This protein binds this small molecule.
Small molecule (SMILES): CCc1c(O)cc(O)c(C(=O)c2ccc(OCCN3CCOCC3)c(OC)c2)c1CC(=O)N(CCOC)CCOC

Binding-site contacts:
Ligand atom O36 contacts residue ASN67 of chain 1.A at 3.0 Å (h-bond).
Ligand atom C19 contacts residue ASP109 of chain 1.A at 3.5 Å.
Ligand atom O37 contacts residue LEU64 of chain 1.A at 3.7 Å.
Ligand atom C09 contacts residue ILE112 of chain 1.A at 3.6 Å (hydrophobic).
Ligand atom O38 contacts residue THR200 of chain 1.A at 3.5 Å.
Ligand atom C19 contacts residue SER68 of chain 1.A at 3.8 Å.
Ligand atom C16 contacts residue THR200 of chain 1.A at 3.8 Å.
Ligand atom O39 contacts residue THR200 of chain 1.A at 2.8 Å (h-bond).
Ligand atom C31 contacts residue GLY151 of chain 1.A at 3.8 Å.
Ligand atom C31 contacts residue ASN122 of chain 1.A at 3.7 Å.
Ligand atom C11 contacts residue ALA71 of chain 1.A at 3.6 Å (hydrophobic).
Ligand atom C18 contacts residue ASP109 of chain 1.A at 3.5 Å.
Ligand atom C23 contacts residue PHE154 of chain 1.A at 3.4 Å (hydrophobic).
Ligand atom C15 contacts residue ASN67 of chain 1.A at 3.7 Å.
Ligand atom O34 contacts residue ASN122 of chain 1.A at 3.3 Å.
Ligand atom C25 contacts residue MET114 of chain 1.A at 3.5 Å (hydrophobic).
Ligand atom C32 contacts residue MET114 of chain 1.A at 3.7 Å (hydrophobic).
Ligand atom C12 contacts residue ALA71 of chain 1.A at 3.8 Å (hydrophobic).
Ligand atom C21 contacts residue ASN67 of chain 1.A at 3.8 Å.
Ligand atom O38 contacts residue ASP109 of chain 1.A at 2.7 Å (salt-bridge).
Ligand atom C10 contacts residue ILE112 of chain 1.A at 3.5 Å (hydrophobic).
Ligand atom O39 contacts residue MET114 of chain 1.A at 3.6 Å.
Ligand atom C15 contacts residue ASP70 of chain 1.A at 3.7 Å.
Ligand atom C10 contacts residue GLY113 of chain 1.A at 3.7 Å.
Ligand atom O37 contacts residue VAL202 of chain 1.A at 3.5 Å.
Ligand atom C06 contacts residue LYS74 of chain 1.A at 3.7 Å.
Ligand atom O38 contacts residue ALA71 of chain 1.A at 3.2 Å.
Ligand atom C20 contacts residue ASN67 of chain 1.A at 3.5 Å.
Ligand atom C29 contacts residue ASN122 of chain 1.A at 3.6 Å.
Ligand atom C31 contacts residue TYR155 of chain 1.A at 3.8 Å (hydrophobic).
Ligand atom O30 contacts residue LEU123 of chain 1.A at 3.8 Å.
Ligand atom C22 contacts residue PHE154 of chain 1.A at 3.6 Å (hydrophobic).
Ligand atom O37 contacts residue ASN67 of chain 1.A at 3.6 Å.
Ligand atom C35 contacts residue ASP118 of chain 1.A at 3.8 Å.
Ligand atom O39 contacts residue GLY113 of chain 1.A at 3.8 Å.
Ligand atom C16 contacts residue ALA71 of chain 1.A at 3.8 Å (hydrophobic).
Ligand atom C18 contacts residue THR200 of chain 1.A at 3.7 Å.
Ligand atom C22 contacts residue ASN67 of chain 1.A at 3.5 Å.
Ligand atom C05 contacts residue LYS74 of chain 1.A at 3.6 Å.
Ligand atom O14 contacts residue ASP70 of chain 1.A at 3.7 Å.

Sequence of chain 1.A:
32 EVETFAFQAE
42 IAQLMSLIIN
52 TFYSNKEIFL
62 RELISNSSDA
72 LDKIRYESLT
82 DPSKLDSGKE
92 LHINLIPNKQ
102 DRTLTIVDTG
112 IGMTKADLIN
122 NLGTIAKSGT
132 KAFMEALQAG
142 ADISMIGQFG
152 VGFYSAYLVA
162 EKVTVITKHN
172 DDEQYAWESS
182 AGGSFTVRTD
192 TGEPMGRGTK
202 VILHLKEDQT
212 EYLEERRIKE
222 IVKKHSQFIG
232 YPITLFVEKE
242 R